Binding-site contacts:
Ligand atom C6 contacts residue ALA330 of chain 1.D at 3.7 Å (hydrophobic).
Ligand atom O6 contacts residue HIS383 of chain 1.D at 4.3 Å.
Ligand atom O3 contacts residue GLU357 of chain 1.D at 4.5 Å.
Ligand atom C6 contacts residue HIS383 of chain 1.D at 4.5 Å.
Ligand atom O5 contacts residue ASN85 of chain 1.D at 2.5 Å (h-bond).
Ligand atom C1 contacts residue ASN85 of chain 1.D at 1.4 Å.
Ligand atom C1 contacts residue GLU384 of chain 1.D at 3.6 Å.
Ligand atom C2 contacts residue GLU384 of chain 1.D at 3.3 Å.
Ligand atom O4 contacts residue THR329 of chain 1.D at 4.2 Å.
Ligand atom O4 contacts residue PRO328 of chain 1.D at 4.5 Å.
Ligand atom O3 contacts residue TYR492 of chain 1.D at 3.6 Å.
Ligand atom O2 contacts residue GLU384 of chain 1.D at 2.3 Å (salt-bridge).
Ligand atom C5 contacts residue HIS360 of chain 1.D at 4.4 Å.
Ligand atom O4 contacts residue ALA330 of chain 1.D at 3.9 Å.
Ligand atom O7 contacts residue TYR492 of chain 1.D at 3.9 Å.
Ligand atom C6 contacts residue TYR492 of chain 1.D at 4.3 Å (hydrophobic).
Ligand atom N2 contacts residue ASN85 of chain 1.D at 2.7 Å (h-bond).
Ligand atom O2 contacts residue TYR492 of chain 1.D at 4.3 Å.
Ligand atom C4 contacts residue GLU357 of chain 1.D at 4.2 Å.
Ligand atom O6 contacts residue ALA330 of chain 1.D at 3.3 Å (h-bond).
Ligand atom C7 contacts residue TYR492 of chain 1.D at 4.1 Å (hydrophobic).
Ligand atom C4 contacts residue ASN85 of chain 1.D at 4.3 Å.
Ligand atom C6 contacts residue HIS327 of chain 1.D at 4.3 Å.
Ligand atom C6 contacts residue HIS360 of chain 1.D at 3.7 Å.
Ligand atom O6 contacts residue HIS327 of chain 1.D at 4.3 Å.
Ligand atom C8 contacts residue ASN85 of chain 1.D at 3.6 Å.
Ligand atom C8 contacts residue TYR492 of chain 1.D at 4.3 Å (hydrophobic).
Ligand atom C4 contacts residue HIS360 of chain 1.D at 3.9 Å.
Ligand atom O5 contacts residue GLU384 of chain 1.D at 4.3 Å.
Ligand atom C3 contacts residue ASN85 of chain 1.D at 3.7 Å.
Ligand atom C7 contacts residue ASN85 of chain 1.D at 3.4 Å.
Ligand atom C5 contacts residue ASN85 of chain 1.D at 3.6 Å.
Ligand atom C2 contacts residue ASN85 of chain 1.D at 2.5 Å.
Ligand atom O4 contacts residue HIS360 of chain 1.D at 3.8 Å.
Ligand atom O4 contacts residue GLU357 of chain 1.D at 2.9 Å (salt-bridge).
Ligand atom O7 contacts residue ASN85 of chain 1.D at 4.1 Å.
Ligand atom O5 contacts residue PHE486 of chain 1.D at 4.0 Å.
Ligand atom O4 contacts residue HIS327 of chain 1.D at 4.1 Å.

Sequence of chain 1.D:
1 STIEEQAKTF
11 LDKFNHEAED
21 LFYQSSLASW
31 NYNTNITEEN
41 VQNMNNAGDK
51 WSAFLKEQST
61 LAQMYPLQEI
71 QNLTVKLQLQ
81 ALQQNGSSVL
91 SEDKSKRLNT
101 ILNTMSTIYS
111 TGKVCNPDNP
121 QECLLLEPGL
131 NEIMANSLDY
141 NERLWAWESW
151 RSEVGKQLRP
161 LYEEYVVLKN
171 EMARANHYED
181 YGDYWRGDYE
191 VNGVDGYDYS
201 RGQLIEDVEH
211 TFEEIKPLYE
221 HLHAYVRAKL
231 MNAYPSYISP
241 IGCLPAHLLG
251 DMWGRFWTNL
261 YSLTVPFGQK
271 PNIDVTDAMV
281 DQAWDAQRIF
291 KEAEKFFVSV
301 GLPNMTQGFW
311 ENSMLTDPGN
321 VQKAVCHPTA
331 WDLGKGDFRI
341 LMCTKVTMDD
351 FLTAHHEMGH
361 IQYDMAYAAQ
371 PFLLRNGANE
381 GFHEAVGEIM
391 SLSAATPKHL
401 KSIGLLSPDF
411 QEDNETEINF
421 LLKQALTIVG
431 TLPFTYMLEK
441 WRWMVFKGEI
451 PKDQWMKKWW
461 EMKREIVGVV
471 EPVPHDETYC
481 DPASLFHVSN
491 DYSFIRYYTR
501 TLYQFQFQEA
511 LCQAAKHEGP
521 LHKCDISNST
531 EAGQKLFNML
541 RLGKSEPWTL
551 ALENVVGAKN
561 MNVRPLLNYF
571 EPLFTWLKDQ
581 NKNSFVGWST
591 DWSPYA

This small molecule binds to this protein.
Small molecule (SMILES): CC(=O)N[C@H]1[C@H](O[C@H]2[C@H](O)[C@@H](NC(C)=O)CO[C@@H]2CO)O[C@H](CO)[C@@H](O[C@@H]2O[C@H](CO[C@H]3O[C@H](CO)[C@@H](O)[C@H](O)[C@@H]3O)[C@@H](O)[C@H](O[C@H]3O[C@H](CO)[C@@H](O)[C@H](O)[C@@H]3O)[C@@H]2O)[C@@H]1O